Binding-site contacts:
Ligand atom C11 contacts residue HIS238 of chain 1.A at 4.2 Å.
Ligand atom N2 contacts residue GLU240 of chain 1.A at 4.3 Å.
Ligand atom C4 contacts residue ARG230 of chain 1.A at 4.0 Å.
Ligand atom C3 contacts residue ARG231 of chain 1.A at 4.1 Å.
Ligand atom C3 contacts residue ARG230 of chain 1.A at 4.1 Å.
Ligand atom C11 contacts residue GLU240 of chain 1.A at 3.6 Å.
Ligand atom C5 contacts residue LEU227 of chain 1.A at 4.3 Å (hydrophobic).
Ligand atom C5 contacts residue ARG231 of chain 1.A at 3.4 Å.
Ligand atom C2 contacts residue ARG230 of chain 1.A at 3.8 Å.
Ligand atom C1 contacts residue ARG231 of chain 1.A at 3.6 Å.
Ligand atom C4 contacts residue ARG231 of chain 1.A at 4.0 Å.
Ligand atom O1 contacts residue ARG231 of chain 1.A at 3.6 Å.
Ligand atom C11 contacts residue PHE239 of chain 1.A at 3.0 Å (hydrophobic).
Ligand atom C5 contacts residue ARG230 of chain 1.A at 3.8 Å.
Ligand atom C4 contacts residue LEU227 of chain 1.A at 3.6 Å (hydrophobic).
Ligand atom C11 contacts residue ARG230 of chain 1.A at 4.1 Å.
Ligand atom O1 contacts residue LEU227 of chain 1.A at 2.8 Å (h-bond).
Ligand atom C10 contacts residue PHE239 of chain 1.A at 4.3 Å (hydrophobic).
Ligand atom C10 contacts residue GLU240 of chain 1.A at 4.1 Å.
Ligand atom C10 contacts residue ARG230 of chain 1.A at 4.5 Å.
Ligand atom N3 contacts residue ARG230 of chain 1.A at 3.9 Å.

Sequence of chain 1.A:
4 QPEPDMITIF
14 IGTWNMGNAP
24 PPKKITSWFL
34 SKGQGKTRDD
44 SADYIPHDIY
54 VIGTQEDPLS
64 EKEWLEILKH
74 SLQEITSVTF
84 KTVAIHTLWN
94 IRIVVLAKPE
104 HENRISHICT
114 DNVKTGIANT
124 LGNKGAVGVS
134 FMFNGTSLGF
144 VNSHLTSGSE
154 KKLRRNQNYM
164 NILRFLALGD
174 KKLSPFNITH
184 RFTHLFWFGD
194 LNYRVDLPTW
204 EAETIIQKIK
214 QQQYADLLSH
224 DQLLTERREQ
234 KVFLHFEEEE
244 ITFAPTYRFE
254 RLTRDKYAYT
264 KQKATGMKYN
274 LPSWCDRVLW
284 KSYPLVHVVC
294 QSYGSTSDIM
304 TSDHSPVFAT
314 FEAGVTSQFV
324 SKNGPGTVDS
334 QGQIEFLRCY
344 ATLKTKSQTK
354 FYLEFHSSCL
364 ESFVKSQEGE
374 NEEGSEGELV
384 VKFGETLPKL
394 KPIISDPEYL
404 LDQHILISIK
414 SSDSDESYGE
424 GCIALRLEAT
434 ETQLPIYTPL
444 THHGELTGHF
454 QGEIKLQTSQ

A protein and the small-molecule ligand that binds it are described below.
Small molecule (SMILES): Cc1cc(N(C)C2CC(O)C2)nc(C)n1